This protein binds this small molecule.
Small molecule (SMILES): COc1ccc2c(c1)c(CC(=O)O)c(C)n2C(=O)c1ccc(Cl)cc1

Binding-site contacts:
Ligand atom O2 contacts residue PHE25 of chain 2.D at 3.2 Å.
Ligand atom C12 contacts residue VAL256 of chain 2.D at 3.6 Å (hydrophobic).
Ligand atom C8 contacts residue ACT1 of chain 2.O at 3.8 Å.
Ligand atom C5 contacts residue THR22 of chain 2.D at 3.7 Å.
Ligand atom C11 contacts residue THR22 of chain 2.D at 3.0 Å.
Ligand atom O2 contacts residue CYS23 of chain 2.D at 2.9 Å (h-bond).
Ligand atom CL contacts residue TYR176 of chain 2.D at 3.3 Å.
Ligand atom C14 contacts residue ILE177 of chain 2.D at 3.5 Å (hydrophobic).
Ligand atom N contacts residue PRO24 of chain 2.D at 3.7 Å.
Ligand atom C10 contacts residue THR22 of chain 2.D at 3.9 Å.
Ligand atom C7 contacts residue ACT1 of chain 2.O at 4.0 Å.
Ligand atom C6 contacts residue PRO47 of chain 2.D at 3.6 Å (hydrophobic).
Ligand atom O1 contacts residue ILE159 of chain 2.D at 3.5 Å.
Ligand atom C10 contacts residue ILE159 of chain 2.D at 4.0 Å (hydrophobic).
Ligand atom C6 contacts residue TYR20 of chain 2.D at 3.9 Å (hydrophobic).
Ligand atom C13 contacts residue VAL163 of chain 2.D at 4.0 Å (hydrophobic).
Ligand atom C5 contacts residue ILE177 of chain 2.D at 4.1 Å (hydrophobic).
Ligand atom C12 contacts residue THR22 of chain 2.D at 3.6 Å.
Ligand atom C14 contacts residue TYR164 of chain 2.D at 3.1 Å (hydrophobic).
Ligand atom C5 contacts residue CYS23 of chain 2.D at 4.1 Å (hydrophobic).
Ligand atom CL contacts residue LEU260 of chain 2.D at 3.3 Å.
Ligand atom C1 contacts residue ACT1 of chain 2.O at 4.1 Å.
Ligand atom O contacts residue TYR20 of chain 2.D at 3.5 Å.
Ligand atom C1 contacts residue CYS23 of chain 2.D at 4.1 Å (hydrophobic).
Ligand atom N contacts residue ACT1 of chain 2.O at 3.9 Å.
Ligand atom C contacts residue CYS23 of chain 2.D at 4.0 Å (hydrophobic).
Ligand atom C11 contacts residue ILE159 of chain 2.D at 3.9 Å (hydrophobic).
Ligand atom C4 contacts residue THR22 of chain 2.D at 3.5 Å.
Ligand atom C2 contacts residue TYR20 of chain 2.D at 4.1 Å (hydrophobic).
Ligand atom C8 contacts residue PRO24 of chain 2.D at 3.9 Å (hydrophobic).
Ligand atom CL contacts residue SER173 of chain 2.D at 3.5 Å.
Ligand atom O1 contacts residue PRO24 of chain 2.D at 3.3 Å.
Ligand atom C15 contacts residue TYR164 of chain 2.D at 3.4 Å (hydrophobic).
Ligand atom C13 contacts residue ILE177 of chain 2.D at 4.0 Å (hydrophobic).
Ligand atom C11 contacts residue VAL256 of chain 2.D at 3.4 Å (hydrophobic).
Ligand atom C14 contacts residue VAL163 of chain 2.D at 3.6 Å (hydrophobic).
Ligand atom C15 contacts residue ILE177 of chain 2.D at 3.9 Å (hydrophobic).
Ligand atom C18 contacts residue CYS23 of chain 2.D at 3.9 Å (hydrophobic).
Ligand atom C3 contacts residue TYR20 of chain 2.D at 4.0 Å (hydrophobic).
Ligand atom C9 contacts residue PRO24 of chain 2.D at 3.6 Å (hydrophobic).

Sequence of chain 2.D:
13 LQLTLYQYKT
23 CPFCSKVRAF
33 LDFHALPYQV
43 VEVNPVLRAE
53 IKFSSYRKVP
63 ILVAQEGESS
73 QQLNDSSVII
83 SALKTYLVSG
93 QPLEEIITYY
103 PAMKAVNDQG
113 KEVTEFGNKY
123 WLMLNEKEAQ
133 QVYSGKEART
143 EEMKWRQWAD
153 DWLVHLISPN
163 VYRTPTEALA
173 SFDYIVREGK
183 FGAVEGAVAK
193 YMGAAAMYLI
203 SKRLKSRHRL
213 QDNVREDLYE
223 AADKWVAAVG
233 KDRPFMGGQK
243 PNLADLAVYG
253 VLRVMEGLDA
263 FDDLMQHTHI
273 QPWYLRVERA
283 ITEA